Sequence of chain 1.B:
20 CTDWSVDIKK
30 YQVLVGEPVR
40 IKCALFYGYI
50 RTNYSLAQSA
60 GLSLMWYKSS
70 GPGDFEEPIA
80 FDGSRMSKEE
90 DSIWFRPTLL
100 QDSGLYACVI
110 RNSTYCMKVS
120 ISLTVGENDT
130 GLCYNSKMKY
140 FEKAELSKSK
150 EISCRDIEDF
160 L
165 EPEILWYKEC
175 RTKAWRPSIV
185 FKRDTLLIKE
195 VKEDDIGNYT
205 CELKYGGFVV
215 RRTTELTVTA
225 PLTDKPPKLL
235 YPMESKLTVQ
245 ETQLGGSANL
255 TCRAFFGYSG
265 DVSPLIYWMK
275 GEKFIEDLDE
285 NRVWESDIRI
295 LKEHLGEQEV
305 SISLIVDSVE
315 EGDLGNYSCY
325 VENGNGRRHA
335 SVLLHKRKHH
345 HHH

Binding-site contacts:
Ligand atom O5 contacts residue GLU219 of chain 1.B at 4.0 Å.
Ligand atom C1 contacts residue ASN202 of chain 1.B at 1.4 Å.
Ligand atom C2 contacts residue GLU173 of chain 1.B at 3.4 Å.
Ligand atom O6 contacts residue LYS138 of chain 1.B at 4.2 Å.
Ligand atom C1 contacts residue GLU173 of chain 1.B at 3.6 Å.
Ligand atom C7 contacts residue ASN202 of chain 1.B at 3.9 Å.
Ligand atom C5 contacts residue GLU219 of chain 1.B at 3.8 Å.
Ligand atom O6 contacts residue LEU131 of chain 1.B at 4.4 Å.
Ligand atom O5 contacts residue LYS138 of chain 1.B at 4.2 Å.
Ligand atom C6 contacts residue LYS138 of chain 1.B at 3.8 Å.
Ligand atom N2 contacts residue ASN202 of chain 1.B at 2.9 Å (h-bond).
Ligand atom C5 contacts residue TYR133 of chain 1.B at 4.2 Å (hydrophobic).
Ligand atom N2 contacts residue GLU173 of chain 1.B at 3.1 Å (salt-bridge).
Ligand atom O7 contacts residue ASN202 of chain 1.B at 4.4 Å.
Ligand atom O5 contacts residue TYR133 of chain 1.B at 3.2 Å (h-bond).
Ligand atom C1 contacts residue GLU219 of chain 1.B at 4.3 Å.
Ligand atom O6 contacts residue SER135 of chain 1.B at 3.4 Å (h-bond).
Ligand atom O5 contacts residue GLU173 of chain 1.B at 4.3 Å.
Ligand atom O7 contacts residue GLU173 of chain 1.B at 3.2 Å (salt-bridge).
Ligand atom O5 contacts residue ASN202 of chain 1.B at 2.4 Å (h-bond).
Ligand atom C4 contacts residue ASN202 of chain 1.B at 4.3 Å.
Ligand atom C6 contacts residue TYR133 of chain 1.B at 4.1 Å (hydrophobic).
Ligand atom C8 contacts residue GLU173 of chain 1.B at 3.5 Å.
Ligand atom O6 contacts residue TYR133 of chain 1.B at 3.4 Å (h-bond).
Ligand atom C6 contacts residue SER135 of chain 1.B at 4.2 Å.
Ligand atom C1 contacts residue TYR133 of chain 1.B at 4.0 Å (hydrophobic).
Ligand atom C5 contacts residue ASN202 of chain 1.B at 3.6 Å.
Ligand atom C2 contacts residue ASN202 of chain 1.B at 2.5 Å.
Ligand atom C5 contacts residue LYS138 of chain 1.B at 4.5 Å.
Ligand atom C7 contacts residue GLU173 of chain 1.B at 3.3 Å.
Ligand atom C8 contacts residue SER135 of chain 1.B at 3.5 Å.
Ligand atom C2 contacts residue TYR133 of chain 1.B at 4.4 Å (hydrophobic).
Ligand atom C3 contacts residue ASN202 of chain 1.B at 3.8 Å.
Ligand atom C6 contacts residue GLU219 of chain 1.B at 4.1 Å.
Ligand atom C6 contacts residue ASN202 of chain 1.B at 4.2 Å.

The small molecule below binds the protein below.
Small molecule (SMILES): CC(=O)N[C@H]1[C@H](O[C@H]2[C@H](O)[C@@H](NC(C)=O)CO[C@@H]2CO)O[C@H](CO)[C@@H](O)[C@@H]1O